Binding-site contacts:
Ligand atom CB contacts residue THR15 of chain 1.D at 2.5 Å.
Ligand atom N contacts residue GLU63 of chain 1.D at 2.9 Å (salt-bridge).
Ligand atom CE contacts residue MET121 of chain 1.D at 3.5 Å (hydrophobic).
Ligand atom C contacts residue THR95 of chain 1.D at 4.0 Å.
Ligand atom CG contacts residue THR15 of chain 1.D at 2.3 Å.
Ligand atom OZ contacts residue TYR29 of chain 1.D at 3.5 Å (h-bond).
Ligand atom O contacts residue GLY94 of chain 1.D at 3.6 Å.
Ligand atom CB contacts residue ALA31 of chain 1.D at 4.1 Å (hydrophobic).
Ligand atom C contacts residue GLY94 of chain 1.D at 3.7 Å.
Ligand atom CE contacts residue THR95 of chain 1.D at 3.8 Å.
Ligand atom OXT contacts residue ALA61 of chain 1.D at 3.5 Å.
Ligand atom OXT contacts residue THR15 of chain 1.D at 4.1 Å.
Ligand atom OXT contacts residue SER62 of chain 1.D at 2.9 Å (h-bond).
Ligand atom CA contacts residue GLU63 of chain 1.D at 3.7 Å.
Ligand atom C contacts residue GLU63 of chain 1.D at 3.4 Å.
Ligand atom N contacts residue SER254 of chain 1.B at 3.5 Å (h-bond).
Ligand atom CE contacts residue ALA120 of chain 1.D at 3.6 Å (hydrophobic).
Ligand atom CB contacts residue TYR29 of chain 1.D at 3.7 Å (hydrophobic).
Ligand atom OZ contacts residue THR15 of chain 1.D at 2.6 Å (h-bond).
Ligand atom CD contacts residue TYR29 of chain 1.D at 1.3 Å (hydrophobic).
Ligand atom OXT contacts residue GLU63 of chain 1.D at 3.8 Å.
Ligand atom CE contacts residue THR15 of chain 1.D at 2.3 Å.
Ligand atom OZ contacts residue ALA120 of chain 1.D at 3.1 Å (h-bond).
Ligand atom OZ contacts residue THR95 of chain 1.D at 2.6 Å (h-bond).
Ligand atom OXT contacts residue GLY94 of chain 1.D at 3.4 Å.
Ligand atom O contacts residue THR95 of chain 1.D at 3.7 Å.
Ligand atom N contacts residue ASP96 of chain 1.D at 3.0 Å (salt-bridge).
Ligand atom CA contacts residue ASP96 of chain 1.D at 3.1 Å.
Ligand atom O contacts residue ASP96 of chain 1.D at 3.0 Å.
Ligand atom C contacts residue ASP96 of chain 1.D at 3.8 Å.
Ligand atom O contacts residue GLU63 of chain 1.D at 3.5 Å (salt-bridge).
Ligand atom CA contacts residue THR15 of chain 1.D at 4.0 Å.
Ligand atom CD contacts residue THR15 of chain 1.D at 1.4 Å.
Ligand atom CG contacts residue TYR29 of chain 1.D at 2.4 Å (hydrophobic).
Ligand atom OZ contacts residue MET121 of chain 1.D at 4.0 Å.
Ligand atom O contacts residue SER62 of chain 1.D at 2.2 Å (h-bond).
Ligand atom OXT contacts residue ALA31 of chain 1.D at 3.9 Å.
Ligand atom C contacts residue SER62 of chain 1.D at 3.3 Å.
Ligand atom OXT contacts residue GLY14 of chain 1.D at 3.5 Å.
Ligand atom CE contacts residue TYR29 of chain 1.D at 2.2 Å (hydrophobic).

This small molecule binds to this protein.
Small molecule (SMILES): N[C@H](CCCCO)C(=O)O

Sequence of chain 1.D:
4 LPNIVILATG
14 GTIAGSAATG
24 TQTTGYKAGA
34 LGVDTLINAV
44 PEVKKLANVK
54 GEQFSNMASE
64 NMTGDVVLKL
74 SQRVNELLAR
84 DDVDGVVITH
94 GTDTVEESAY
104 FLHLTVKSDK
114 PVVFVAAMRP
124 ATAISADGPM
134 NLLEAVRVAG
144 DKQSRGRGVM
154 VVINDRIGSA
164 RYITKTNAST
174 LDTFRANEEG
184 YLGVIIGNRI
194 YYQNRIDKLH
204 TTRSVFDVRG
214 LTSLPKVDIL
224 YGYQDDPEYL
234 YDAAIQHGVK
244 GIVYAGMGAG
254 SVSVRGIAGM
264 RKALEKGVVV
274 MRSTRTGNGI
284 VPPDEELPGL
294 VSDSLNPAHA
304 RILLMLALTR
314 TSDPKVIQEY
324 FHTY

Sequence of chain 1.B:
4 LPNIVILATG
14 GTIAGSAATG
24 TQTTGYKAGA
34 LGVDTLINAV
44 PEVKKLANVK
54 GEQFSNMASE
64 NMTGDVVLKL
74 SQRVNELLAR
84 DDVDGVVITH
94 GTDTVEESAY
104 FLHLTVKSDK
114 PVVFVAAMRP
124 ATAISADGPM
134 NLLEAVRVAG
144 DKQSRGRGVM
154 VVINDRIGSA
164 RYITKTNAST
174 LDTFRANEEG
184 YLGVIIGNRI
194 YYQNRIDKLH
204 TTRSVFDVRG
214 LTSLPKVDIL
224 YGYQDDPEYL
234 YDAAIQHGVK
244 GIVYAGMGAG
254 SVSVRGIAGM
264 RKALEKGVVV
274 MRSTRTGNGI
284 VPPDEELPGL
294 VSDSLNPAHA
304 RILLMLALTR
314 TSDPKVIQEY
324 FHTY